The small molecule below binds the protein below.
Small molecule (SMILES): CCO/N=C/c1ccc(OCC[C@@H](C)CCN2CCN(c3ccnc(N)c3)C2=O)cc1

Binding-site contacts:
Ligand atom CAN contacts residue PHE135 of chain 60.A at 3.4 Å (hydrophobic).
Ligand atom CAH contacts residue VAL192 of chain 60.A at 3.5 Å (hydrophobic).
Ligand atom CAF contacts residue GLN202 of chain 60.A at 3.5 Å.
Ligand atom CAM contacts residue PHE155 of chain 60.A at 3.8 Å (hydrophobic).
Ligand atom CAF contacts residue TRP203 of chain 60.A at 3.7 Å (hydrophobic).
Ligand atom OAD contacts residue ASP112 of chain 60.A at 3.4 Å.
Ligand atom NAT contacts residue PHE155 of chain 60.A at 3.6 Å.
Ligand atom OAW contacts residue MET195 of chain 60.A at 3.5 Å.
Ligand atom CBB contacts residue ASN228 of chain 60.A at 3.7 Å.
Ligand atom CAE contacts residue PHE137 of chain 60.A at 3.9 Å (hydrophobic).
Ligand atom NBE contacts residue TRP203 of chain 60.A at 3.8 Å.
Ligand atom CAJ contacts residue PHE135 of chain 60.A at 3.1 Å (hydrophobic).
Ligand atom CAH contacts residue PHE135 of chain 60.A at 3.4 Å (hydrophobic).
Ligand atom CAB contacts residue PHE135 of chain 60.A at 3.8 Å (hydrophobic).
Ligand atom OAW contacts residue ILE111 of chain 60.A at 3.2 Å.
Ligand atom CAF contacts residue ASN228 of chain 60.A at 3.8 Å.
Ligand atom CAR contacts residue ASN228 of chain 60.A at 3.7 Å.
Ligand atom NAC contacts residue ALA275 of chain 60.A at 3.5 Å.
Ligand atom CAA contacts residue VAL179 of chain 60.A at 3.1 Å (hydrophobic).
Ligand atom CAS contacts residue TYR201 of chain 60.A at 3.7 Å (hydrophobic).
Ligand atom CBA contacts residue ILE111 of chain 60.A at 3.7 Å (hydrophobic).
Ligand atom CAA contacts residue PRO177 of chain 60.A at 3.5 Å (hydrophobic).
Ligand atom CAS contacts residue ASN228 of chain 60.A at 3.8 Å.
Ligand atom CAG contacts residue GLN202 of chain 60.A at 3.5 Å.
Ligand atom CAI contacts residue PHE155 of chain 60.A at 3.1 Å (hydrophobic).
Ligand atom OAD contacts residue ILE113 of chain 60.A at 3.1 Å (h-bond).
Ligand atom CAK contacts residue PHE155 of chain 60.A at 2.9 Å (hydrophobic).
Ligand atom OAV contacts residue VAL190 of chain 60.A at 3.9 Å.
Ligand atom CAA contacts residue TYR153 of chain 60.A at 3.9 Å (hydrophobic).
Ligand atom CAZ contacts residue VAL192 of chain 60.A at 3.6 Å (hydrophobic).
Ligand atom CAB contacts residue PHE131 of chain 60.A at 3.8 Å (hydrophobic).
Ligand atom CAR contacts residue TYR201 of chain 60.A at 3.2 Å (hydrophobic).
Ligand atom CAG contacts residue ASN228 of chain 60.A at 3.3 Å.
Ligand atom CAJ contacts residue VAL192 of chain 60.A at 3.7 Å (hydrophobic).
Ligand atom NAC contacts residue THR114 of chain 60.A at 3.1 Å (h-bond).
Ligand atom CAY contacts residue THR114 of chain 60.A at 3.8 Å.
Ligand atom CAM contacts residue PRO177 of chain 60.A at 3.6 Å (hydrophobic).
Ligand atom CAQ contacts residue ILE113 of chain 60.A at 3.9 Å (hydrophobic).
Ligand atom CAA contacts residue SER178 of chain 60.A at 3.5 Å.
Ligand atom CAL contacts residue THR114 of chain 60.A at 3.8 Å.

Sequence of chain 56.C:
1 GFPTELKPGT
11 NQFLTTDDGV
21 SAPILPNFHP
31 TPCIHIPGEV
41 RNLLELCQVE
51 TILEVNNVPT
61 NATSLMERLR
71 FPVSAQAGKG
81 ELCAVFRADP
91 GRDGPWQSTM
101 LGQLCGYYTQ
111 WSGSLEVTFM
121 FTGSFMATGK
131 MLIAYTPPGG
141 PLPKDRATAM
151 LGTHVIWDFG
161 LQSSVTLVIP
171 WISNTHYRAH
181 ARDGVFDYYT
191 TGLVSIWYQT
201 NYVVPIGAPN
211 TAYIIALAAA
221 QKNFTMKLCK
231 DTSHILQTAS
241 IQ

Sequence of chain 60.C:
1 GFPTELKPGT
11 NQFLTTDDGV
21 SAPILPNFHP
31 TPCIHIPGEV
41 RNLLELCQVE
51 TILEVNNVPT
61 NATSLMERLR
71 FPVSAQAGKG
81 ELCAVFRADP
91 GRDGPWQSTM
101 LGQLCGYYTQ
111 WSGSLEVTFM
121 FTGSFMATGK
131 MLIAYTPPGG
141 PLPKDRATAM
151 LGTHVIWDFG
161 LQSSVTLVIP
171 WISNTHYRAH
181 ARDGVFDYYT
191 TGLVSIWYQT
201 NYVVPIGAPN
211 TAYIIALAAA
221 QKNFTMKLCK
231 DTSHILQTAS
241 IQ

Sequence of chain 60.A:
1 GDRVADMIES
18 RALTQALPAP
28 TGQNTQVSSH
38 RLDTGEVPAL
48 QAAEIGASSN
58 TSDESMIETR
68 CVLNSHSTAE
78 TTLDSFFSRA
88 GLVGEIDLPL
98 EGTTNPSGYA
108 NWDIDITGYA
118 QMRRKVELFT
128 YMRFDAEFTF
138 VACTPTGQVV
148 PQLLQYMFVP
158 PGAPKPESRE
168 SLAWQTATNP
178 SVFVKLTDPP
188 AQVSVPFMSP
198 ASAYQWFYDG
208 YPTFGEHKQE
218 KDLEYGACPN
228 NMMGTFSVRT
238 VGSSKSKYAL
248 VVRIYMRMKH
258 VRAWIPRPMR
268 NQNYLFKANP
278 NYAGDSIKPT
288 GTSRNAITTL